This small molecule binds to this protein.
Small molecule (SMILES): CC(=O)N[C@@H]1[C@@H](O)[C@H](O)[C@@H](CO)O[C@H]1O

Sequence of chain 1.B:
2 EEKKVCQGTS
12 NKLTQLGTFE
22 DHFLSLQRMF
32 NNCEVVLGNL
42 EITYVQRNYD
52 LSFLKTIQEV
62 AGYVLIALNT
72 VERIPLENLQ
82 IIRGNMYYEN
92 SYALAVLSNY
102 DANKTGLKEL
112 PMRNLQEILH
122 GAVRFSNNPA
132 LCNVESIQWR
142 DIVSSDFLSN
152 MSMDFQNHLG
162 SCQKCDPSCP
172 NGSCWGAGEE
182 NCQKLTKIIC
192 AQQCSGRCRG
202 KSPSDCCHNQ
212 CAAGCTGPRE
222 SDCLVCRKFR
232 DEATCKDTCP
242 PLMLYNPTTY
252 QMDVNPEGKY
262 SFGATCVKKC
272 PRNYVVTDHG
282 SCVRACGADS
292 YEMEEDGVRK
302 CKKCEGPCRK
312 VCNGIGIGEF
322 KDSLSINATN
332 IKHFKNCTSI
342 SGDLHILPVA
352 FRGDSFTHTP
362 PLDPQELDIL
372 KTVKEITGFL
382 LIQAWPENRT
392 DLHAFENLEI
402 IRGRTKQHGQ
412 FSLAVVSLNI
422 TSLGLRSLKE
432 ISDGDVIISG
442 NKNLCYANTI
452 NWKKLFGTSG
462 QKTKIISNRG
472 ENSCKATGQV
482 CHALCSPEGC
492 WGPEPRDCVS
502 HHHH

Binding-site contacts:
Ligand atom C3 contacts residue ASN151 of chain 1.B at 3.6 Å.
Ligand atom O7 contacts residue ASN151 of chain 1.B at 3.8 Å.
Ligand atom C4 contacts residue ASN151 of chain 1.B at 3.8 Å.
Ligand atom C8 contacts residue ASN151 of chain 1.B at 4.0 Å.
Ligand atom O7 contacts residue SER150 of chain 1.B at 4.3 Å.
Ligand atom C7 contacts residue ASN151 of chain 1.B at 3.4 Å.
Ligand atom C5 contacts residue ASN151 of chain 1.B at 2.5 Å.
Ligand atom C1 contacts residue ASN151 of chain 1.B at 1.4 Å.
Ligand atom N2 contacts residue ASN151 of chain 1.B at 3.2 Å (h-bond).
Ligand atom C2 contacts residue ASN151 of chain 1.B at 2.4 Å.
Ligand atom O6 contacts residue ASN151 of chain 1.B at 3.4 Å (h-bond).
Ligand atom C6 contacts residue ASN151 of chain 1.B at 3.0 Å.
Ligand atom O5 contacts residue ASN151 of chain 1.B at 1.5 Å (h-bond).